This protein binds this small molecule.
Small molecule (SMILES): Cc1nc2ccccc2c2oc(C(=O)N3CCCCC3)cc12

Sequence of chain 1.A:
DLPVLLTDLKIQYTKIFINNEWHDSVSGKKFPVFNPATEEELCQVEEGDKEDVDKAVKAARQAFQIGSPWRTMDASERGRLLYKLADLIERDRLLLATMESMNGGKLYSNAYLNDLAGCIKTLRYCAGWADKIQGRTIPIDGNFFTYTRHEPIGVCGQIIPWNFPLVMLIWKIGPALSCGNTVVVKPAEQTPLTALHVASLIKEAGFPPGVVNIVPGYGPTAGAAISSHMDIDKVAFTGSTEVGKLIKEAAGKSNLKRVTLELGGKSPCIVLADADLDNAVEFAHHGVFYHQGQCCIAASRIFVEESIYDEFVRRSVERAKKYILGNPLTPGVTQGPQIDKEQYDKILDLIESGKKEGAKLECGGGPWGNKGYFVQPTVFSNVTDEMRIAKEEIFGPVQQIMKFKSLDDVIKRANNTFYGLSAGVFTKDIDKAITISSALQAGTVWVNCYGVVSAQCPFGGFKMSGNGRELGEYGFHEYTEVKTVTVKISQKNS

Binding-site contacts:
Ligand atom C1 contacts residue ILE304 of chain 1.A at 3.8 Å (hydrophobic).
Ligand atom C21 contacts residue ILE304 of chain 1.A at 3.8 Å (hydrophobic).
Ligand atom C5 contacts residue TYR297 of chain 1.A at 3.8 Å (hydrophobic).
Ligand atom C1 contacts residue TYR297 of chain 1.A at 3.9 Å (hydrophobic).
Ligand atom C2 contacts residue GLY458 of chain 1.A at 4.0 Å.
Ligand atom C7 contacts residue TYR297 of chain 1.A at 3.8 Å (hydrophobic).
Ligand atom C8 contacts residue TYR297 of chain 1.A at 3.9 Å (hydrophobic).
Ligand atom C18 contacts residue MET175 of chain 1.A at 3.9 Å (hydrophobic).
Ligand atom C13 contacts residue TYR297 of chain 1.A at 4.2 Å (hydrophobic).
Ligand atom C2 contacts residue ILE304 of chain 1.A at 4.1 Å (hydrophobic).
Ligand atom N17 contacts residue PHE171 of chain 1.A at 4.0 Å.
Ligand atom C9 contacts residue GLY458 of chain 1.A at 4.1 Å.
Ligand atom C20 contacts residue CYS303 of chain 1.A at 3.8 Å (hydrophobic).
Ligand atom C2 contacts residue TYR297 of chain 1.A at 3.7 Å (hydrophobic).
Ligand atom C6 contacts residue GLY458 of chain 1.A at 3.7 Å.
Ligand atom C8 contacts residue GLY458 of chain 1.A at 4.1 Å.
Ligand atom N10 contacts residue GLY458 of chain 1.A at 3.9 Å.
Ligand atom C4 contacts residue TYR297 of chain 1.A at 4.0 Å (hydrophobic).
Ligand atom C14 contacts residue ASN121 of chain 1.A at 4.1 Å.
Ligand atom C9 contacts residue TYR297 of chain 1.A at 4.0 Å (hydrophobic).
Ligand atom C3 contacts residue TYR297 of chain 1.A at 3.9 Å (hydrophobic).
Ligand atom C20 contacts residue PHE466 of chain 1.A at 3.9 Å (hydrophobic).
Ligand atom C3 contacts residue GLY458 of chain 1.A at 4.0 Å.
Ligand atom C7 contacts residue GLY458 of chain 1.A at 3.9 Å.
Ligand atom C1 contacts residue GLY458 of chain 1.A at 4.1 Å.
Ligand atom O11 contacts residue TYR297 of chain 1.A at 3.9 Å.
Ligand atom O16 contacts residue PHE171 of chain 1.A at 3.7 Å.
Ligand atom C19 contacts residue MET175 of chain 1.A at 3.7 Å (hydrophobic).
Ligand atom C20 contacts residue TRP178 of chain 1.A at 4.0 Å (hydrophobic).
Ligand atom C3 contacts residue GLY294 of chain 1.A at 3.7 Å.
Ligand atom C6 contacts residue TYR297 of chain 1.A at 3.8 Å (hydrophobic).
Ligand atom C19 contacts residue TRP178 of chain 1.A at 3.4 Å (hydrophobic).
Ligand atom C5 contacts residue GLY458 of chain 1.A at 3.7 Å.
Ligand atom C18 contacts residue PHE171 of chain 1.A at 4.1 Å (hydrophobic).
Ligand atom C3 contacts residue HIS293 of chain 1.A at 3.4 Å.
Ligand atom C18 contacts residue VAL174 of chain 1.A at 4.1 Å (hydrophobic).
Ligand atom C15 contacts residue PHE171 of chain 1.A at 3.8 Å (hydrophobic).
Ligand atom C2 contacts residue GLY294 of chain 1.A at 4.0 Å.
Ligand atom C2 contacts residue HIS293 of chain 1.A at 3.8 Å.
Ligand atom N10 contacts residue TYR297 of chain 1.A at 3.9 Å.